This protein binds this small molecule.
Small molecule (SMILES): CC(=O)N[C@@H]1[C@@H](O)[C@@H](O)[C@@H](CO)O[C@@H]1O

Sequence of chain 1.D:
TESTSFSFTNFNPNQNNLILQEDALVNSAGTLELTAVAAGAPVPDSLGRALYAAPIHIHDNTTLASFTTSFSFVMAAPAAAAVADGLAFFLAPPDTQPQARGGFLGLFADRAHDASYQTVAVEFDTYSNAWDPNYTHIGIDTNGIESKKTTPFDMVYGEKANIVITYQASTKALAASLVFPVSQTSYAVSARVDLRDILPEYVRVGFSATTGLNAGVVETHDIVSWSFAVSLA

Binding-site contacts:
Ligand atom O3 contacts residue GLY103 of chain 1.D at 3.3 Å (h-bond).
Ligand atom O5 contacts residue SER1 of chain 1.W at 2.4 Å (h-bond).
Ligand atom N2 contacts residue ASN129 of chain 1.D at 3.5 Å (h-bond).
Ligand atom C8 contacts residue PHE104 of chain 1.D at 4.0 Å (hydrophobic).
Ligand atom C5 contacts residue TYR127 of chain 1.D at 4.1 Å (hydrophobic).
Ligand atom C1 contacts residue SER1 of chain 1.W at 1.4 Å.
Ligand atom C6 contacts residue VAL217 of chain 1.D at 4.1 Å (hydrophobic).
Ligand atom C4 contacts residue SER1 of chain 1.W at 3.5 Å.
Ligand atom C3 contacts residue ASP85 of chain 1.D at 3.8 Å.
Ligand atom O6 contacts residue ASN214 of chain 1.D at 3.4 Å (h-bond).
Ligand atom O4 contacts residue LEU213 of chain 1.D at 3.3 Å (h-bond).
Ligand atom C8 contacts residue ASN129 of chain 1.D at 4.0 Å.
Ligand atom C5 contacts residue SER1 of chain 1.W at 2.9 Å.
Ligand atom C4 contacts residue TYR127 of chain 1.D at 4.0 Å (hydrophobic).
Ligand atom O3 contacts residue TYR127 of chain 1.D at 3.9 Å.
Ligand atom C1 contacts residue LEU213 of chain 1.D at 4.0 Å (hydrophobic).
Ligand atom N2 contacts residue SER1 of chain 1.W at 2.7 Å (h-bond).
Ligand atom C3 contacts residue ASN129 of chain 1.D at 3.6 Å.
Ligand atom C3 contacts residue SER1 of chain 1.W at 3.0 Å.
Ligand atom O5 contacts residue ASN214 of chain 1.D at 3.5 Å (h-bond).
Ligand atom C7 contacts residue GLY103 of chain 1.D at 3.8 Å.
Ligand atom C4 contacts residue ASP85 of chain 1.D at 3.8 Å.
Ligand atom C7 contacts residue LEU213 of chain 1.D at 4.1 Å (hydrophobic).
Ligand atom O3 contacts residue ASN129 of chain 1.D at 3.2 Å (h-bond).
Ligand atom C6 contacts residue LEU213 of chain 1.D at 4.0 Å (hydrophobic).
Ligand atom O3 contacts residue ASP85 of chain 1.D at 2.6 Å (salt-bridge).
Ligand atom O7 contacts residue LEU213 of chain 1.D at 3.5 Å.
Ligand atom O5 contacts residue LEU213 of chain 1.D at 4.1 Å.
Ligand atom C7 contacts residue ASN129 of chain 1.D at 3.8 Å.
Ligand atom C2 contacts residue LEU213 of chain 1.D at 3.9 Å (hydrophobic).
Ligand atom C2 contacts residue SER1 of chain 1.W at 2.4 Å.
Ligand atom O7 contacts residue GLY103 of chain 1.D at 3.0 Å (h-bond).
Ligand atom C7 contacts residue SER1 of chain 1.W at 4.0 Å.
Ligand atom O4 contacts residue ASP85 of chain 1.D at 2.9 Å (salt-bridge).
Ligand atom O4 contacts residue GLY212 of chain 1.D at 3.4 Å.
Ligand atom C6 contacts residue ASN214 of chain 1.D at 3.8 Å.
Ligand atom O7 contacts residue GLY102 of chain 1.D at 3.7 Å.
Ligand atom C3 contacts residue TYR127 of chain 1.D at 3.8 Å (hydrophobic).
Ligand atom O6 contacts residue VAL217 of chain 1.D at 3.9 Å.
Ligand atom O3 contacts residue GLY102 of chain 1.D at 4.1 Å.